Sequence of chain 1.C:
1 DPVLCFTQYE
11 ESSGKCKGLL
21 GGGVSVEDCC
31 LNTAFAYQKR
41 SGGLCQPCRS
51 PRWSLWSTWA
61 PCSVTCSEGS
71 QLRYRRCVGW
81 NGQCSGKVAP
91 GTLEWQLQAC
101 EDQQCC

This small molecule binds to this protein.
Small molecule (SMILES): OC[C@H]1O[C@H](O)[C@@H](O)[C@@H](O)[C@@H]1O

Binding-site contacts:
Ligand atom C1 contacts residue TRP59 of chain 1.C at 1.5 Å (hydrophobic).
Ligand atom C6 contacts residue TRP59 of chain 1.C at 4.5 Å (hydrophobic).
Ligand atom C5 contacts residue TRP59 of chain 1.C at 3.7 Å (hydrophobic).
Ligand atom O2 contacts residue TRP59 of chain 1.C at 3.0 Å (h-bond).
Ligand atom O2 contacts residue SER57 of chain 1.C at 4.1 Å.
Ligand atom O5 contacts residue TRP59 of chain 1.C at 2.4 Å.
Ligand atom O3 contacts residue THR58 of chain 1.C at 3.7 Å.
Ligand atom O2 contacts residue THR58 of chain 1.C at 3.3 Å.
Ligand atom C3 contacts residue TRP59 of chain 1.C at 3.8 Å (hydrophobic).
Ligand atom C4 contacts residue TRP59 of chain 1.C at 4.2 Å (hydrophobic).
Ligand atom C2 contacts residue TRP59 of chain 1.C at 2.5 Å (hydrophobic).